Sequence of chain 2.A:
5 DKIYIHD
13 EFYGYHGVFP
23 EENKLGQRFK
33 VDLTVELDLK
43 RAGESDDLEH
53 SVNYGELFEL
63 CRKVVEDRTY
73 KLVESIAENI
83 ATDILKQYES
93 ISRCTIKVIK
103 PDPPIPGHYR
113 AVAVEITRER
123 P

This protein binds this small molecule.
Small molecule (SMILES): Nc1nc2ncc([C@H](O)[C@H](O)CO)nc2c(=O)[nH]1

Sequence of chain 4.A:
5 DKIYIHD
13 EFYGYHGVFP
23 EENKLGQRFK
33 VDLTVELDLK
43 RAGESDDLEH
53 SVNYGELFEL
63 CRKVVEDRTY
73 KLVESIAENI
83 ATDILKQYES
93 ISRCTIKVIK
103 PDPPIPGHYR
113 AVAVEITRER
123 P

Binding-site contacts:
Ligand atom N4 contacts residue VAL54 of chain 4.A at 3.6 Å (h-bond).
Ligand atom N13 contacts residue SER53 of chain 4.A at 3.4 Å (h-bond).
Ligand atom N6 contacts residue TYR56 of chain 4.A at 3.6 Å.
Ligand atom N4 contacts residue LEU50 of chain 4.A at 3.4 Å.
Ligand atom C3 contacts residue LEU50 of chain 4.A at 3.6 Å (hydrophobic).
Ligand atom O21 contacts residue VAL20 of chain 2.A at 3.0 Å (h-bond).
Ligand atom O11 contacts residue TYR56 of chain 4.A at 3.5 Å (h-bond).
Ligand atom O24 contacts residue PHE21 of chain 2.A at 3.1 Å.
Ligand atom C16 contacts residue GLU24 of chain 2.A at 3.5 Å.
Ligand atom C10 contacts residue TYR56 of chain 4.A at 3.2 Å (hydrophobic).
Ligand atom N13 contacts residue GLU76 of chain 2.A at 2.7 Å (salt-bridge).
Ligand atom O11 contacts residue LEU74 of chain 2.A at 3.3 Å.
Ligand atom C26 contacts residue LYS102 of chain 2.A at 3.5 Å.
Ligand atom N6 contacts residue ASN55 of chain 4.A at 3.0 Å (h-bond).
Ligand atom C26 contacts residue PRO106 of chain 2.A at 3.7 Å (hydrophobic).
Ligand atom O21 contacts residue GLU24 of chain 2.A at 2.6 Å (salt-bridge).
Ligand atom N4 contacts residue ASN55 of chain 4.A at 3.6 Å.
Ligand atom C1 contacts residue TYR56 of chain 4.A at 3.4 Å (hydrophobic).
Ligand atom N9 contacts residue VAL20 of chain 2.A at 3.7 Å.
Ligand atom C1 contacts residue GLU76 of chain 2.A at 3.6 Å.
Ligand atom O22 contacts residue LYS102 of chain 2.A at 2.5 Å (salt-bridge).
Ligand atom C8 contacts residue TYR56 of chain 4.A at 3.7 Å (hydrophobic).
Ligand atom C3 contacts residue GLU76 of chain 2.A at 3.5 Å.
Ligand atom C3 contacts residue TYR56 of chain 4.A at 3.5 Å (hydrophobic).
Ligand atom C26 contacts residue GLU24 of chain 2.A at 3.6 Å.
Ligand atom O22 contacts residue TYR56 of chain 4.A at 2.9 Å (h-bond).
Ligand atom N9 contacts residue TYR56 of chain 4.A at 3.1 Å (h-bond).
Ligand atom N2 contacts residue GLU76 of chain 2.A at 2.8 Å (salt-bridge).
Ligand atom N4 contacts residue TYR56 of chain 4.A at 3.3 Å (h-bond).
Ligand atom N13 contacts residue VAL54 of chain 4.A at 2.9 Å (h-bond).
Ligand atom O22 contacts residue GLU24 of chain 2.A at 3.6 Å.
Ligand atom C3 contacts residue VAL54 of chain 4.A at 3.7 Å (hydrophobic).
Ligand atom C7 contacts residue TYR56 of chain 4.A at 3.7 Å (hydrophobic).
Ligand atom O21 contacts residue LYS102 of chain 2.A at 3.1 Å (salt-bridge).
Ligand atom O11 contacts residue GLU76 of chain 2.A at 3.6 Å (salt-bridge).
Ligand atom C5 contacts residue TYR56 of chain 4.A at 3.4 Å (hydrophobic).
Ligand atom N2 contacts residue TYR56 of chain 4.A at 3.4 Å.
Ligand atom O11 contacts residue VAL75 of chain 2.A at 3.0 Å (h-bond).
Ligand atom O22 contacts residue PRO106 of chain 2.A at 3.8 Å.
Ligand atom C7 contacts residue ASN55 of chain 4.A at 3.6 Å.